Binding-site contacts:
Ligand atom O3 contacts residue ASN88 of chain 1.D at 2.9 Å (h-bond).
Ligand atom O7 contacts residue MAN1 of chain 1.R at 2.8 Å.
Ligand atom O4 contacts residue LYS117 of chain 1.D at 3.4 Å.
Ligand atom C6 contacts residue NAG1 of chain 1.Q at 3.4 Å.
Ligand atom C3 contacts residue MAN1 of chain 1.R at 3.6 Å.
Ligand atom C8 contacts residue ASN111 of chain 1.B at 3.6 Å.
Ligand atom O2 contacts residue TRP160 of chain 1.E at 3.4 Å.
Ligand atom O6 contacts residue TRP160 of chain 1.E at 3.4 Å (h-bond).
Ligand atom O4 contacts residue TRP160 of chain 1.E at 3.5 Å.
Ligand atom O3 contacts residue ASN28 of chain 1.D at 3.5 Å (h-bond).
Ligand atom C1 contacts residue NAG1 of chain 1.Q at 3.6 Å.
Ligand atom O5 contacts residue ASN111 of chain 1.B at 2.8 Å (h-bond).
Ligand atom C7 contacts residue MAN1 of chain 1.R at 3.7 Å.
Ligand atom O4 contacts residue GLY141 of chain 1.E at 3.4 Å (h-bond).
Ligand atom C8 contacts residue THR113 of chain 1.B at 3.4 Å.
Ligand atom C1 contacts residue LYS142 of chain 1.E at 3.5 Å.
Ligand atom C6 contacts residue ASN111 of chain 1.D at 3.7 Å.
Ligand atom O5 contacts residue NAG1 of chain 1.Q at 2.8 Å (h-bond).
Ligand atom C6 contacts residue SER137 of chain 1.E at 3.7 Å.
Ligand atom C2 contacts residue TRP160 of chain 1.E at 3.6 Å (hydrophobic).
Ligand atom C1 contacts residue TRP160 of chain 1.E at 3.4 Å (hydrophobic).
Ligand atom O3 contacts residue GLY141 of chain 1.E at 3.4 Å (h-bond).
Ligand atom C6 contacts residue TRP160 of chain 1.E at 3.7 Å (hydrophobic).
Ligand atom O2 contacts residue ASN88 of chain 1.D at 3.2 Å (h-bond).
Ligand atom O7 contacts residue ASN111 of chain 1.B at 3.2 Å (h-bond).
Ligand atom C4 contacts residue ASN138 of chain 1.E at 3.7 Å.
Ligand atom C7 contacts residue ASN111 of chain 1.B at 3.4 Å.
Ligand atom O3 contacts residue MAN1 of chain 1.R at 2.6 Å.
Ligand atom O4 contacts residue SER137 of chain 1.E at 2.5 Å (h-bond).
Ligand atom C3 contacts residue ASN138 of chain 1.E at 3.4 Å.
Ligand atom O2 contacts residue ASN138 of chain 1.E at 3.7 Å.
Ligand atom O6 contacts residue NAG1 of chain 1.Q at 3.4 Å.
Ligand atom C4 contacts residue SER137 of chain 1.E at 3.1 Å.
Ligand atom O3 contacts residue LYS117 of chain 1.D at 3.3 Å (salt-bridge).
Ligand atom C1 contacts residue ASN111 of chain 1.B at 2.8 Å.
Ligand atom C2 contacts residue LYS142 of chain 1.E at 3.0 Å.
Ligand atom O2 contacts residue LYS142 of chain 1.E at 2.6 Å (salt-bridge).
Ligand atom O2 contacts residue NAG1 of chain 1.Q at 3.6 Å.
Ligand atom O6 contacts residue SER137 of chain 1.E at 2.9 Å (h-bond).
Ligand atom O3 contacts residue ASN138 of chain 1.E at 2.6 Å (h-bond).

Sequence of chain 1.B:
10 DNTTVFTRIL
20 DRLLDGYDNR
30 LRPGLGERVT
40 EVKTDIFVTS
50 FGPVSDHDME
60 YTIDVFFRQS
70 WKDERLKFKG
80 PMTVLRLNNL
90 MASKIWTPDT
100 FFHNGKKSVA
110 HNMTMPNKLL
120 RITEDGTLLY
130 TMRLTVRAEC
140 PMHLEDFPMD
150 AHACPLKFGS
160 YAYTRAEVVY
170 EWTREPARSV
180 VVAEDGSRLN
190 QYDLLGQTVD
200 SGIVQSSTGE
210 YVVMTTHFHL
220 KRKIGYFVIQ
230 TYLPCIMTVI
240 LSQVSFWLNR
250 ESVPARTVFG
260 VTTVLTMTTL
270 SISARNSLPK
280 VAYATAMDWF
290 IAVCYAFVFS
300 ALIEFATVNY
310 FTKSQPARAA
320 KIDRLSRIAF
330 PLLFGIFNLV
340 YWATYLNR

A small-molecule ligand and the protein it binds are described below.
Small molecule (SMILES): CC(=O)N[C@H]1[C@H](O[C@H]2[C@H](O)[C@@H](NC(C)=O)CO[C@@H]2CO)O[C@H](CO)[C@@H](O[C@@H]2O[C@H](CO[C@H]3O[C@H](CO[C@H]4O[C@H](CO)[C@@H](O)[C@H](O)[C@@H]4O[C@H]4O[C@H](CO)[C@@H](O)[C@H](O)[C@@H]4O)[C@@H](O)[C@H](O)[C@@H]3O)[C@@H](O)[C@H](O[C@H]3O[C@H](CO)[C@@H](O)[C@H](O)[C@@H]3O[C@H]3O[C@H](CO)[C@@H](O)[C@H](O)[C@@H]3O[C@H]3O[C@H](CO)[C@@H](O)[C@H](O)[C@@H]3O)[C@@H]2O)[C@@H]1O

Sequence of chain 1.E:
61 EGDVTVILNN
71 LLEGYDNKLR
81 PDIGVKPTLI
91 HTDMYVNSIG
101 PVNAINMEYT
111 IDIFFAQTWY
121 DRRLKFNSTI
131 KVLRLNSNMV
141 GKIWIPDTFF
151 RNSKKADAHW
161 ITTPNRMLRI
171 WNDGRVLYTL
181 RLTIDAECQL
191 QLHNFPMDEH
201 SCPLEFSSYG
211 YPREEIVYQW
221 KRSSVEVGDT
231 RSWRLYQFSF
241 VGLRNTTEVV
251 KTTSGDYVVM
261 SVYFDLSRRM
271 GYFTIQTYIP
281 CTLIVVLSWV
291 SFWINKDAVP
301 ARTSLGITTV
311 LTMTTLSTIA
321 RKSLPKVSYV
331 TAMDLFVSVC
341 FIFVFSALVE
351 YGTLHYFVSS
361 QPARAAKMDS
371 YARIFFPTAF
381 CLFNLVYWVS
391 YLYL

Sequence of chain 1.A:
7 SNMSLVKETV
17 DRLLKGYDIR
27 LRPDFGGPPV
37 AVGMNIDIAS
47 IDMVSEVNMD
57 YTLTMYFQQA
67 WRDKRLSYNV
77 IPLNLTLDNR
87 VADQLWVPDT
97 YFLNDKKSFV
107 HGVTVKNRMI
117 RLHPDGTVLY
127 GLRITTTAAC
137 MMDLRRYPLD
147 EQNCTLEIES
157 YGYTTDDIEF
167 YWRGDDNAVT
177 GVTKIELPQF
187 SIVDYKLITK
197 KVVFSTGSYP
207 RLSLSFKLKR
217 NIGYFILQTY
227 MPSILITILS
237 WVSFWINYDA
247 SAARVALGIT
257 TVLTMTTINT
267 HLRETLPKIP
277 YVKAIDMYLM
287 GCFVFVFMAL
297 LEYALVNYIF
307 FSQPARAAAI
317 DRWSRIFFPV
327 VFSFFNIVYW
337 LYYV

Sequence of chain 1.D:
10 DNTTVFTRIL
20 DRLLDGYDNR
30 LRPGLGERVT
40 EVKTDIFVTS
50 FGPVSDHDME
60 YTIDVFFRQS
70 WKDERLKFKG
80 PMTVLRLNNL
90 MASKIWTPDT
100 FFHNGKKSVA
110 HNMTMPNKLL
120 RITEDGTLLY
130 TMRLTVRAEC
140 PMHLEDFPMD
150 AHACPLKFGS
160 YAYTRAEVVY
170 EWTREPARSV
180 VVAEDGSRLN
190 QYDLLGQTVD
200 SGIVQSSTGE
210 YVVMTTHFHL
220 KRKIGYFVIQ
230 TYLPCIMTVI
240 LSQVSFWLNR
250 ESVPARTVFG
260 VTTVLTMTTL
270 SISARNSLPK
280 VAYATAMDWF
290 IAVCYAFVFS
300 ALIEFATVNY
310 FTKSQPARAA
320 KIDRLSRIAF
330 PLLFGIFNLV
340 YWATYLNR